This protein binds this small molecule.
Small molecule (SMILES): Nc1ccn([C@@H]2O[C@H](CO[P](=O)(O)O[C@H]3[C@@H](O)[C@H](n4ccc(N)nc4=O)O[C@@H]3CO[P](=O)(O)O[C@H]3[C@@H](O)[C@H](n4cnc5c(N)ncnc54)O[C@@H]3CO[P](=O)(O)O[C@H]3[C@@H](O)[C@H](n4ccc(N)nc4=O)O[C@@H]3CO[P](=O)(O)O[C@H]3[C@@H](O)[C@H](n4ccc(=O)[nH]c4=O)O[C@@H]3CO[P](=O)(O)O[C@H]3[C@@H](O)[C@H](n4cnc5c(N)ncnc54)O[C@@H]3CO[P](=O)(O)O[C@H]3[C@@H](O)[C@H](n4cnc5c(=O)nc(N)[nH]c54)O[C@@H]3CO[P](=O)(O)O[C@H]3[C@@H](O)[C@H](n4cnc5c(=O)nc(N)[nH]c54)O[C@@H]3CO)[C@@H](O)[C@H]2O)c(=O)n1

Binding-site contacts:
Ligand atom OP2 contacts residue ARG49 of chain 13.D at 2.4 Å (salt-bridge).
Ligand atom P contacts residue ARG49 of chain 13.D at 2.9 Å.
Ligand atom N1 contacts residue TYR85 of chain 14.C at 3.6 Å.
Ligand atom OP2 contacts residue TYR85 of chain 14.C at 2.5 Å (h-bond).
Ligand atom N6 contacts residue CYS46 of chain 14.C at 3.4 Å (h-bond).
Ligand atom OP1 contacts residue ARG49 of chain 13.D at 2.5 Å (salt-bridge).
Ligand atom OP1 contacts residue SER52 of chain 13.D at 3.0 Å.
Ligand atom N6 contacts residue THR59 of chain 14.C at 2.9 Å (h-bond).
Ligand atom O4' contacts residue LYS61 of chain 14.C at 3.1 Å (salt-bridge).
Ligand atom N7 contacts residue THR45 of chain 14.C at 2.6 Å (h-bond).
Ligand atom C2' contacts residue TYR85 of chain 14.C at 3.4 Å (hydrophobic).
Ligand atom OP1 contacts residue SER51 of chain 13.D at 3.3 Å.
Ligand atom OP2 contacts residue LYS57 of chain 13.D at 3.4 Å.
Ligand atom N6 contacts residue THR45 of chain 14.C at 2.9 Å (h-bond).
Ligand atom OP2 contacts residue ASN55 of chain 13.D at 3.2 Å (h-bond).
Ligand atom O2 contacts residue ASN87 of chain 14.C at 3.2 Å (h-bond).
Ligand atom OP2 contacts residue SER51 of chain 13.D at 3.2 Å (h-bond).
Ligand atom P contacts residue SER51 of chain 13.D at 3.4 Å.
Ligand atom C6 contacts residue TYR85 of chain 14.C at 3.5 Å (hydrophobic).
Ligand atom C5' contacts residue SER51 of chain 13.D at 3.5 Å.
Ligand atom C5 contacts residue THR45 of chain 14.C at 3.3 Å.
Ligand atom O2' contacts residue GLU63 of chain 14.C at 3.0 Å (salt-bridge).
Ligand atom O3' contacts residue SER51 of chain 13.D at 3.5 Å (h-bond).
Ligand atom OP2 contacts residue LYS57 of chain 13.D at 2.7 Å (salt-bridge).
Ligand atom C2 contacts residue SER47 of chain 14.C at 3.0 Å.
Ligand atom N1 contacts residue SER47 of chain 14.C at 2.7 Å (h-bond).
Ligand atom C3' contacts residue TYR85 of chain 14.C at 3.3 Å (hydrophobic).
Ligand atom OP2 contacts residue LYS43 of chain 14.C at 3.2 Å (salt-bridge).
Ligand atom N1 contacts residue THR59 of chain 14.C at 3.6 Å.
Ligand atom C6 contacts residue THR45 of chain 14.C at 3.5 Å.
Ligand atom C5 contacts residue TYR85 of chain 14.C at 3.5 Å (hydrophobic).
Ligand atom C4 contacts residue TYR85 of chain 14.C at 3.5 Å (hydrophobic).
Ligand atom OP1 contacts residue SER51 of chain 13.D at 2.7 Å (h-bond).
Ligand atom P contacts residue TYR85 of chain 14.C at 3.5 Å.
Ligand atom O2' contacts residue TYR85 of chain 14.C at 3.5 Å.
Ligand atom OP1 contacts residue ASN55 of chain 13.D at 3.3 Å (h-bond).
Ligand atom O3' contacts residue TYR85 of chain 14.C at 3.6 Å.
Ligand atom C2' contacts residue GLU63 of chain 14.C at 3.5 Å.
Ligand atom C4' contacts residue TYR85 of chain 14.C at 3.3 Å (hydrophobic).
Ligand atom C5' contacts residue TYR85 of chain 14.C at 3.1 Å (hydrophobic).

Sequence of chain 14.C:
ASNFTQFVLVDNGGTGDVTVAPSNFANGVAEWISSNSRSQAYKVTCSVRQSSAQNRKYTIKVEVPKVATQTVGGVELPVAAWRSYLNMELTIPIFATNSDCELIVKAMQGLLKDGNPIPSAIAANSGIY

Sequence of chain 13.D:
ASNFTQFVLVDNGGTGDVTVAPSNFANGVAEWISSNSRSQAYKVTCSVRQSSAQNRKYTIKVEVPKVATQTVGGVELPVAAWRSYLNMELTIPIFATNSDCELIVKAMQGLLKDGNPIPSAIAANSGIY